Binding-site contacts:
Ligand atom N2 contacts residue ASN88 of chain 2.B at 3.1 Å (h-bond).
Ligand atom C1 contacts residue ASN88 of chain 2.B at 1.5 Å.
Ligand atom O5 contacts residue THR90 of chain 2.B at 4.2 Å.
Ligand atom O4 contacts residue ASP56 of chain 2.B at 4.5 Å.
Ligand atom C2 contacts residue ASN88 of chain 2.B at 2.5 Å.
Ligand atom C4 contacts residue ASP56 of chain 2.B at 4.1 Å.
Ligand atom C3 contacts residue ASN88 of chain 2.B at 3.8 Å.
Ligand atom C7 contacts residue ASN88 of chain 2.B at 3.8 Å.
Ligand atom O6 contacts residue THR90 of chain 2.B at 4.1 Å.
Ligand atom C6 contacts residue THR90 of chain 2.B at 4.3 Å.
Ligand atom C4 contacts residue ASN88 of chain 2.B at 4.2 Å.
Ligand atom O5 contacts residue ASP56 of chain 2.B at 4.3 Å.
Ligand atom O3 contacts residue ASP56 of chain 2.B at 4.5 Å.
Ligand atom C5 contacts residue ASN88 of chain 2.B at 3.6 Å.
Ligand atom C6 contacts residue ASP56 of chain 2.B at 4.3 Å.
Ligand atom O7 contacts residue ASN88 of chain 2.B at 4.0 Å.
Ligand atom O5 contacts residue ASN88 of chain 2.B at 2.3 Å (h-bond).

Sequence of chain 2.B:
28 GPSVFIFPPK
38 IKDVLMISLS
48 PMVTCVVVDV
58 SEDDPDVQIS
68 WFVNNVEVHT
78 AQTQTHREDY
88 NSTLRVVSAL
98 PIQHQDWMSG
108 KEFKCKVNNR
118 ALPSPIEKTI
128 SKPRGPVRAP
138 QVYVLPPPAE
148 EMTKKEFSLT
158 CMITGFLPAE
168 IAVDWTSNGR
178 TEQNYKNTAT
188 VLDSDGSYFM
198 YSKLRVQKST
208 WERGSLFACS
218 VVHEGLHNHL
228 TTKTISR

A small-molecule ligand and the protein it binds are described below.
Small molecule (SMILES): CC(=O)N[C@@H]1[C@@H](O)[C@H](O)[C@@H](CO)O[C@H]1O